Sequence of chain 1.A:
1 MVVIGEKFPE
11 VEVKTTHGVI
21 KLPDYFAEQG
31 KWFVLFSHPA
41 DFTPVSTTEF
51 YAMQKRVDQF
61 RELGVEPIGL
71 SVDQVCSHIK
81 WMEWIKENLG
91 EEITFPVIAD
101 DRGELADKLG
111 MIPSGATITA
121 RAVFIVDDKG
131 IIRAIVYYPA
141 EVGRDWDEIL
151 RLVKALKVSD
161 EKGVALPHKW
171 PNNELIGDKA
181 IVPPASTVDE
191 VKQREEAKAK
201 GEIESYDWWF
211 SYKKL

Binding-site contacts:
Ligand atom C8 contacts residue TRP81 of chain 1.D at 3.9 Å (hydrophobic).
Ligand atom C11 contacts residue TRP81 of chain 1.D at 3.6 Å (hydrophobic).
Ligand atom C1 contacts residue THR43 of chain 1.D at 3.6 Å.
Ligand atom C2 contacts residue THR43 of chain 1.D at 3.5 Å.
Ligand atom C3 contacts residue CYS76 of chain 1.A at 3.5 Å (hydrophobic).
Ligand atom C9 contacts residue LYS80 of chain 1.A at 3.4 Å.
Ligand atom C10 contacts residue TRP84 of chain 1.D at 3.4 Å (hydrophobic).
Ligand atom C4 contacts residue CYS76 of chain 1.A at 4.1 Å (hydrophobic).
Ligand atom O1 contacts residue TRP209 of chain 1.C at 3.3 Å.
Ligand atom C8 contacts residue LYS80 of chain 1.A at 3.9 Å.
Ligand atom C6 contacts residue PHE42 of chain 1.A at 4.3 Å (hydrophobic).
Ligand atom C12 contacts residue PHE42 of chain 1.A at 4.2 Å (hydrophobic).
Ligand atom C3 contacts residue TRP81 of chain 1.D at 4.3 Å (hydrophobic).
Ligand atom C3 contacts residue LYS80 of chain 1.A at 3.8 Å.
Ligand atom C10 contacts residue LYS80 of chain 1.A at 3.6 Å.
Ligand atom O1 contacts residue CYS76 of chain 1.A at 2.8 Å (h-bond).
Ligand atom C11 contacts residue LYS80 of chain 1.A at 4.2 Å.
Ligand atom C5 contacts residue TRP209 of chain 1.C at 3.9 Å (hydrophobic).
Ligand atom C5 contacts residue CYS76 of chain 1.A at 4.3 Å (hydrophobic).
Ligand atom C9 contacts residue LYS80 of chain 1.D at 4.3 Å.
Ligand atom C9 contacts residue TRP84 of chain 1.D at 3.5 Å (hydrophobic).
Ligand atom C10 contacts residue LYS80 of chain 1.D at 3.6 Å.
Ligand atom O1 contacts residue THR43 of chain 1.D at 2.9 Å.
Ligand atom C1 contacts residue CYS76 of chain 1.A at 1.8 Å (hydrophobic).
Ligand atom C6 contacts residue TRP81 of chain 1.D at 4.2 Å (hydrophobic).
Ligand atom C6 contacts residue SER77 of chain 1.D at 3.9 Å.
Ligand atom C12 contacts residue LYS80 of chain 1.A at 4.3 Å.
Ligand atom C2 contacts residue CYS76 of chain 1.A at 2.5 Å (hydrophobic).
Ligand atom C11 contacts residue PHE42 of chain 1.A at 3.7 Å (hydrophobic).
Ligand atom C1 contacts residue SER77 of chain 1.A at 3.9 Å.
Ligand atom C8 contacts residue LYS80 of chain 1.D at 4.2 Å.
Ligand atom C12 contacts residue TRP81 of chain 1.D at 4.0 Å (hydrophobic).
Ligand atom C5 contacts residue LYS80 of chain 1.A at 3.5 Å.
Ligand atom C12 contacts residue LYS80 of chain 1.D at 3.2 Å.
Ligand atom C7 contacts residue TRP81 of chain 1.D at 4.1 Å (hydrophobic).
Ligand atom C4 contacts residue LYS80 of chain 1.A at 4.2 Å.
Ligand atom C11 contacts residue LYS80 of chain 1.D at 3.2 Å.
Ligand atom C7 contacts residue LYS80 of chain 1.A at 3.5 Å.
Ligand atom C4 contacts residue SER77 of chain 1.A at 4.1 Å.
Ligand atom C6 contacts residue LYS80 of chain 1.A at 4.1 Å.

Sequence of chain 1.C:
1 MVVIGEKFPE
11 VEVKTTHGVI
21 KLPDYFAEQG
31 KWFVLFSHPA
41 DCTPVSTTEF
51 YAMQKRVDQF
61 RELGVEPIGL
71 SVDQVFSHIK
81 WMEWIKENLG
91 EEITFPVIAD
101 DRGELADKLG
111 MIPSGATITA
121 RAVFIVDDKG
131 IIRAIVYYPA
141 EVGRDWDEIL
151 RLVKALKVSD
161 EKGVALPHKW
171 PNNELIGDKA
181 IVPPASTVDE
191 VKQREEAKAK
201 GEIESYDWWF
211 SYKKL

The protein below binds the small molecule below.
Small molecule (SMILES): CC(=O)c1ccc2ccccc2c1

Sequence of chain 1.D:
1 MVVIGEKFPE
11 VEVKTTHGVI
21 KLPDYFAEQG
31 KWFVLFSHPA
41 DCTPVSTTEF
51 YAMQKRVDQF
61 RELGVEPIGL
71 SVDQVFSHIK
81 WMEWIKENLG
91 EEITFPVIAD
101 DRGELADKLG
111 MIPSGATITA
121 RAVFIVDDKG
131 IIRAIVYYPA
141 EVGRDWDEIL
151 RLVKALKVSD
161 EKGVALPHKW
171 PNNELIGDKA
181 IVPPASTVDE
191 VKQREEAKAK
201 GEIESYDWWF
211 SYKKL